Sequence of chain 2.B:
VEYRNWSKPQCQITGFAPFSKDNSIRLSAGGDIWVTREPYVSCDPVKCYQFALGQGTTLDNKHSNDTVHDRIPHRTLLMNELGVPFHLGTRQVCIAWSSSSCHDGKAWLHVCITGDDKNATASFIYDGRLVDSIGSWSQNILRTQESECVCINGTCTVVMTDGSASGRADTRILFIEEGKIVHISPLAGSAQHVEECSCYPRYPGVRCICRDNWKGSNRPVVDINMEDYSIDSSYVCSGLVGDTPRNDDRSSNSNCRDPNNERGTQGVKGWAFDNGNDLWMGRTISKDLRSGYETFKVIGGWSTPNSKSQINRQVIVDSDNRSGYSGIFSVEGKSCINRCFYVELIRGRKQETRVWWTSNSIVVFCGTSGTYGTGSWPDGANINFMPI

Binding-site contacts:
Ligand atom O2' contacts residue TYR325 of chain 2.B at 2.9 Å (h-bond).
Ligand atom O4' contacts residue ASP70 of chain 2.B at 2.8 Å.
Ligand atom C' contacts residue TYR325 of chain 2.B at 3.4 Å (hydrophobic).
Ligand atom C3 contacts residue ASP70 of chain 2.B at 4.2 Å.
Ligand atom O2' contacts residue ARG211 of chain 2.B at 3.6 Å.
Ligand atom C1 contacts residue TYR325 of chain 2.B at 3.5 Å (hydrophobic).
Ligand atom O4' contacts residue ARG71 of chain 2.B at 3.2 Å (salt-bridge).
Ligand atom C5 contacts residue ASP70 of chain 2.B at 3.2 Å.
Ligand atom N4 contacts residue ARG71 of chain 2.B at 3.2 Å (salt-bridge).
Ligand atom C2 contacts residue GLU38 of chain 2.B at 4.2 Å.
Ligand atom O5 contacts residue ARG71 of chain 2.B at 3.2 Å (salt-bridge).
Ligand atom C3 contacts residue GLU196 of chain 2.B at 4.3 Å.
Ligand atom C6 contacts residue ASP70 of chain 2.B at 3.2 Å.
Ligand atom N4 contacts residue ASP70 of chain 2.B at 4.3 Å.
Ligand atom C4' contacts residue ARG71 of chain 2.B at 3.4 Å.
Ligand atom O1' contacts residue ARG290 of chain 2.B at 4.0 Å.
Ligand atom O2' contacts residue ARG37 of chain 2.B at 4.2 Å.
Ligand atom C4' contacts residue ASP70 of chain 2.B at 3.9 Å.
Ligand atom C4 contacts residue ARG71 of chain 2.B at 4.1 Å.
Ligand atom C5 contacts residue ARG71 of chain 2.B at 4.1 Å.
Ligand atom C4 contacts residue ASP70 of chain 2.B at 3.8 Å.
Ligand atom CM4 contacts residue SER98 of chain 2.B at 4.3 Å.
Ligand atom C1 contacts residue ARG37 of chain 2.B at 4.3 Å.
Ligand atom O5 contacts residue ASP70 of chain 2.B at 3.0 Å (salt-bridge).
Ligand atom C1 contacts residue ASP70 of chain 2.B at 3.4 Å.
Ligand atom C2 contacts residue GLU196 of chain 2.B at 4.2 Å.
Ligand atom O1' contacts residue ASP70 of chain 2.B at 3.6 Å.
Ligand atom C' contacts residue ARG37 of chain 2.B at 3.7 Å.
Ligand atom C3 contacts residue TYR325 of chain 2.B at 3.7 Å (hydrophobic).
Ligand atom CM4 contacts residue TRP97 of chain 2.B at 3.9 Å (hydrophobic).
Ligand atom CM4 contacts residue ARG71 of chain 2.B at 4.3 Å.
Ligand atom C2 contacts residue TYR325 of chain 2.B at 2.7 Å (hydrophobic).
Ligand atom C' contacts residue ARG290 of chain 2.B at 4.2 Å.
Ligand atom N3 contacts residue GLU196 of chain 2.B at 3.6 Å.
Ligand atom N3 contacts residue TYR325 of chain 2.B at 3.8 Å.
Ligand atom C' contacts residue ASP70 of chain 2.B at 4.0 Å.
Ligand atom CM4 contacts residue ARG143 of chain 2.B at 4.3 Å.
Ligand atom C2 contacts residue ASP70 of chain 2.B at 3.9 Å.
Ligand atom O1' contacts residue ARG37 of chain 2.B at 3.1 Å (salt-bridge).
Ligand atom O2' contacts residue ARG290 of chain 2.B at 3.0 Å (salt-bridge).

A protein and the small-molecule ligand that binds it are described below.
Small molecule (SMILES): CC(=O)Nc1c(N)cc(C(=O)O)cc1O